The small molecule below binds the protein below.
Small molecule (SMILES): CC(=O)N[C@H]1[C@H](O[C@H]2[C@H](O)[C@@H](NC(C)=O)CO[C@@H]2CO)O[C@H](CO)[C@@H](O)[C@@H]1O

Binding-site contacts:
Ligand atom N2 contacts residue ASN66 of chain 1.F at 2.8 Å (h-bond).
Ligand atom C1 contacts residue ASN66 of chain 1.F at 1.4 Å.
Ligand atom C5 contacts residue ASN66 of chain 1.F at 3.6 Å.
Ligand atom C7 contacts residue VAL329 of chain 1.F at 3.9 Å (hydrophobic).
Ligand atom O6 contacts residue ASN66 of chain 1.F at 4.3 Å.
Ligand atom O5 contacts residue ASN66 of chain 1.F at 2.3 Å (h-bond).
Ligand atom O7 contacts residue VAL329 of chain 1.F at 4.0 Å.
Ligand atom C8 contacts residue VAL329 of chain 1.F at 3.7 Å (hydrophobic).
Ligand atom C7 contacts residue ASN66 of chain 1.F at 3.7 Å.
Ligand atom O7 contacts residue ASN66 of chain 1.F at 4.0 Å.
Ligand atom C2 contacts residue ASN66 of chain 1.F at 2.2 Å.
Ligand atom C3 contacts residue ASN66 of chain 1.F at 3.6 Å.
Ligand atom C4 contacts residue ASN66 of chain 1.F at 4.0 Å.

Sequence of chain 1.F:
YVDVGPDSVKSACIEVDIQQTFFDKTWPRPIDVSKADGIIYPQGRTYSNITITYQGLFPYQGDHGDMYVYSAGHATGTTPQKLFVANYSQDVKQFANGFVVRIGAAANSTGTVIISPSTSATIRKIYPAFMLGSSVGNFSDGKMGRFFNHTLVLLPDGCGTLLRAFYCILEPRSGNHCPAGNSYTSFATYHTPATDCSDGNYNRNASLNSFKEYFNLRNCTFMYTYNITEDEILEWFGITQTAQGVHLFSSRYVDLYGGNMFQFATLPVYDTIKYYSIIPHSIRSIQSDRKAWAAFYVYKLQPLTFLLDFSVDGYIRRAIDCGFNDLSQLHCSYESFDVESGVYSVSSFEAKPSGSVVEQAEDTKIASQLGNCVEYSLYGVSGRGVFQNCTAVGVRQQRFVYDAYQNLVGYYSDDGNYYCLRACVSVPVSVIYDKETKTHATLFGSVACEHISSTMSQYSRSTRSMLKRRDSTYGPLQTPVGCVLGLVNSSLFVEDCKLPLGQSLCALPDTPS